Sequence of chain 1.A:
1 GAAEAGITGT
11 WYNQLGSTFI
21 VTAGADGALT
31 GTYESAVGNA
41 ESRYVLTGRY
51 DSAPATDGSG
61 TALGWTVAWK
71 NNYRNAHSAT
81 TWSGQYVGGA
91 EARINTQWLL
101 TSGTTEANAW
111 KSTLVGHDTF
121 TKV

Binding-site contacts:
Ligand atom O2 contacts residue PDC1 of chain 1.I at 3.1 Å (h-bond).
Ligand atom C6 contacts residue TB1 of chain 1.Q at 3.3 Å.
Ligand atom C6 contacts residue PDC1 of chain 1.I at 3.6 Å.
Ligand atom C3 contacts residue PDC1 of chain 1.I at 4.5 Å.
Ligand atom C2 contacts residue PDC1 of chain 1.I at 3.4 Å.
Ligand atom O3 contacts residue ALA55 of chain 2.A at 4.2 Å.
Ligand atom C7 contacts residue TB1 of chain 1.Q at 3.4 Å.
Ligand atom C2 contacts residue TB1 of chain 1.Q at 3.3 Å.
Ligand atom C2 contacts residue PDC1 of chain 1.E at 3.5 Å.
Ligand atom O2 contacts residue PDC1 of chain 1.E at 2.9 Å (h-bond).
Ligand atom O4 contacts residue TB1 of chain 1.Q at 2.4 Å.
Ligand atom C7 contacts residue PDC1 of chain 1.I at 3.6 Å.
Ligand atom N1 contacts residue TB1 of chain 1.Q at 2.5 Å.
Ligand atom N1 contacts residue PDC1 of chain 1.E at 2.8 Å (h-bond).
Ligand atom O2 contacts residue TB1 of chain 1.Q at 2.4 Å.
Ligand atom C8 contacts residue PDC1 of chain 1.I at 3.9 Å.
Ligand atom O4 contacts residue PDC1 of chain 1.E at 3.1 Å (h-bond).
Ligand atom C7 contacts residue PDC1 of chain 1.E at 3.7 Å.
Ligand atom C8 contacts residue PDC1 of chain 1.E at 3.6 Å.
Ligand atom N1 contacts residue PDC1 of chain 1.I at 2.9 Å (h-bond).
Ligand atom C8 contacts residue HIS77 of chain 1.A at 3.4 Å.
Ligand atom C6 contacts residue PDC1 of chain 1.E at 3.5 Å.
Ligand atom O4 contacts residue HIS77 of chain 1.A at 3.7 Å.
Ligand atom C8 contacts residue TB1 of chain 1.Q at 3.4 Å.
Ligand atom O4 contacts residue PDC1 of chain 1.I at 3.0 Å (h-bond).
Ligand atom O3 contacts residue HIS77 of chain 1.A at 2.8 Å (h-bond).

This small molecule binds to this protein.
Small molecule (SMILES): O=C(O)c1cccc(C(=O)O)n1

Sequence of chain 2.A:
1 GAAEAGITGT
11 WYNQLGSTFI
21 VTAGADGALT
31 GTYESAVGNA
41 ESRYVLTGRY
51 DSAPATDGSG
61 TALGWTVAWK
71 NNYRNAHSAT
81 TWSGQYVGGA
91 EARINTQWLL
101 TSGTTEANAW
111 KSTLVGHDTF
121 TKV